Sequence of chain 1.B:
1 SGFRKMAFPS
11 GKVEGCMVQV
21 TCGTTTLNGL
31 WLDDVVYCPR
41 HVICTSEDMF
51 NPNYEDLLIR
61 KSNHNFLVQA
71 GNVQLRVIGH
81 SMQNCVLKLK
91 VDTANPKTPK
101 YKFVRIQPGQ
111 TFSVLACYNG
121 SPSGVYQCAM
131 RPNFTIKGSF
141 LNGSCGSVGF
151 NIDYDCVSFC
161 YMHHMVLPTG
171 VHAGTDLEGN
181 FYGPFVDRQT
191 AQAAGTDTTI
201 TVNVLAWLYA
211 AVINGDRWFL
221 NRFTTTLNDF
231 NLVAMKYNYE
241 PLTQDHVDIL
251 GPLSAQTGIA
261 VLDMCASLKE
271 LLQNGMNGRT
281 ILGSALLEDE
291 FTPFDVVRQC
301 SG

Sequence of chain 1.A:
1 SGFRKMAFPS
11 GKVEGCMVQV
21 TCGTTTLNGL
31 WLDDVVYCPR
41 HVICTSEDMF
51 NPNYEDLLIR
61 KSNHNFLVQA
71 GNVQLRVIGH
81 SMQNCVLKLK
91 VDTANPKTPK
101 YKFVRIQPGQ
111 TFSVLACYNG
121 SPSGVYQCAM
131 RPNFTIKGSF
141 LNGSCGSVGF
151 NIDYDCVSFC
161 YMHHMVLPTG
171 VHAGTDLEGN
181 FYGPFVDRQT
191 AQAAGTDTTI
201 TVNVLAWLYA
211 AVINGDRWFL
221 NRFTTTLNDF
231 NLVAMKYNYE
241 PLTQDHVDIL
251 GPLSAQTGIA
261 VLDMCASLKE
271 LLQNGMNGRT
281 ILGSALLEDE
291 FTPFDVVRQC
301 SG

A protein and the small-molecule ligand that binds it are described below.
Small molecule (SMILES): Cn1cnc(Cn2c(=O)nc(Nc3cc4cn(C)nc4cc3Cl)n(Cc3cc(F)c(F)cc3F)c2=O)n1

Binding-site contacts:
Ligand atom C03 contacts residue VAL166 of chain 1.B at 3.6 Å (hydrophobic).
Ligand atom C18 contacts residue THR24 of chain 1.B at 3.2 Å.
Ligand atom C34 contacts residue HIS41 of chain 1.B at 3.6 Å.
Ligand atom CL2 contacts residue HIS41 of chain 1.B at 3.6 Å.
Ligand atom F33 contacts residue HIS41 of chain 1.B at 3.3 Å.
Ligand atom F31 contacts residue ASP187 of chain 1.B at 3.0 Å.
Ligand atom F28 contacts residue GLN189 of chain 1.B at 3.1 Å.
Ligand atom C05 contacts residue LEU141 of chain 1.B at 3.6 Å (hydrophobic).
Ligand atom F33 contacts residue HIS164 of chain 1.B at 3.3 Å.
Ligand atom O09 contacts residue SER144 of chain 1.B at 3.2 Å (h-bond).
Ligand atom N04 contacts residue SER144 of chain 1.B at 3.4 Å (h-bond).
Ligand atom O09 contacts residue GLY143 of chain 1.B at 3.1 Å (h-bond).
Ligand atom N19 contacts residue THR26 of chain 1.B at 3.2 Å (h-bond).
Ligand atom N04 contacts residue HIS163 of chain 1.B at 3.1 Å (h-bond).
Ligand atom O36 contacts residue MET165 of chain 1.B at 3.0 Å.
Ligand atom N37 contacts residue LEU141 of chain 1.B at 3.6 Å (h-bond).
Ligand atom C25 contacts residue GLN189 of chain 1.B at 3.6 Å.
Ligand atom N04 contacts residue PHE140 of chain 1.B at 3.4 Å.
Ligand atom CL2 contacts residue CYS145 of chain 1.B at 3.4 Å.
Ligand atom C21 contacts residue THR25 of chain 1.B at 3.6 Å.
Ligand atom C06 contacts residue SER144 of chain 1.B at 3.4 Å.
Ligand atom C21 contacts residue THR26 of chain 1.B at 3.4 Å.
Ligand atom C05 contacts residue SER144 of chain 1.B at 3.5 Å.
Ligand atom C03 contacts residue PHE140 of chain 1.B at 3.0 Å (hydrophobic).
Ligand atom C30 contacts residue HIS41 of chain 1.B at 3.6 Å.
Ligand atom N02 contacts residue VAL166 of chain 1.B at 3.6 Å.
Ligand atom O09 contacts residue CYS145 of chain 1.B at 3.1 Å (h-bond).
Ligand atom O36 contacts residue VAL166 of chain 1.B at 3.2 Å (h-bond).
Ligand atom C01 contacts residue ASN142 of chain 1.B at 3.5 Å.
Ligand atom C32 contacts residue HIS164 of chain 1.B at 3.3 Å.
Ligand atom F33 contacts residue CYS145 of chain 1.B at 3.4 Å.
Ligand atom C29 contacts residue ARG188 of chain 1.B at 3.6 Å.
Ligand atom C35 contacts residue HIS164 of chain 1.B at 3.5 Å.
Ligand atom N02 contacts residue LEU141 of chain 1.B at 3.6 Å.
Ligand atom C34 contacts residue HIS164 of chain 1.B at 3.1 Å.
Ligand atom O36 contacts residue HIS164 of chain 1.B at 3.4 Å (h-bond).
Ligand atom C06 contacts residue HIS163 of chain 1.B at 3.5 Å.
Ligand atom N19 contacts residue THR25 of chain 1.B at 3.6 Å.
Ligand atom F31 contacts residue HIS41 of chain 1.B at 3.4 Å.
Ligand atom C32 contacts residue HIS41 of chain 1.B at 3.4 Å.